Sequence of chain 1.B:
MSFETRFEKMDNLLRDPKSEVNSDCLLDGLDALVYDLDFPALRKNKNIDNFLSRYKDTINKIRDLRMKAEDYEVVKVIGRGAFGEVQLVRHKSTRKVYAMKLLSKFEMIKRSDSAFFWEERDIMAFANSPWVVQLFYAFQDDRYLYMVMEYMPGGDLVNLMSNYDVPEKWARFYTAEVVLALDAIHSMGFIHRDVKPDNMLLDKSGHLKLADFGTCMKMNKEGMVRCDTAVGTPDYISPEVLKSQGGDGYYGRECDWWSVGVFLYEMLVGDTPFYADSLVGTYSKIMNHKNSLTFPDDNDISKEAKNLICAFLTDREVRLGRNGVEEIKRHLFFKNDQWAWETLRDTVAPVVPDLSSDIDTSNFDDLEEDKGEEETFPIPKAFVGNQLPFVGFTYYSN

Binding-site contacts:
Ligand atom N43 contacts residue LYS200 of chain 1.B at 4.1 Å.
Ligand atom O23 contacts residue VAL90 of chain 1.B at 4.2 Å.
Ligand atom C12 contacts residue MET156 of chain 1.B at 3.8 Å (hydrophobic).
Ligand atom N11 contacts residue ALA103 of chain 1.B at 3.5 Å.
Ligand atom C34 contacts residue ASN203 of chain 1.B at 3.9 Å.
Ligand atom N21 contacts residue VAL90 of chain 1.B at 4.2 Å.
Ligand atom C12 contacts residue GLU154 of chain 1.B at 3.6 Å.
Ligand atom C35 contacts residue ASP216 of chain 1.B at 4.2 Å.
Ligand atom C31 contacts residue VAL90 of chain 1.B at 4.1 Å (hydrophobic).
Ligand atom C36 contacts residue ASP216 of chain 1.B at 4.2 Å.
Ligand atom N11 contacts residue MET156 of chain 1.B at 3.0 Å (h-bond).
Ligand atom O23 contacts residue MET153 of chain 1.B at 3.5 Å.
Ligand atom C41 contacts residue ASP216 of chain 1.B at 3.4 Å.
Ligand atom N43 contacts residue ASN203 of chain 1.B at 2.8 Å (h-bond).
Ligand atom C15 contacts residue ILE82 of chain 1.B at 3.8 Å (hydrophobic).
Ligand atom C16 contacts residue PHE368 of chain 1.B at 3.7 Å (hydrophobic).
Ligand atom C22 contacts residue VAL90 of chain 1.B at 4.1 Å (hydrophobic).
Ligand atom C16 contacts residue MET156 of chain 1.B at 3.8 Å (hydrophobic).
Ligand atom C33 contacts residue VAL90 of chain 1.B at 4.2 Å (hydrophobic).
Ligand atom C16 contacts residue LEU205 of chain 1.B at 4.1 Å (hydrophobic).
Ligand atom N11 contacts residue GLU154 of chain 1.B at 3.9 Å.
Ligand atom C16 contacts residue TYR155 of chain 1.B at 3.8 Å (hydrophobic).
Ligand atom C36 contacts residue ASP202 of chain 1.B at 4.0 Å.
Ligand atom C41 contacts residue ASN203 of chain 1.B at 3.9 Å.
Ligand atom N43 contacts residue ASP216 of chain 1.B at 3.0 Å (salt-bridge).
Ligand atom C36 contacts residue ALA215 of chain 1.B at 4.0 Å (hydrophobic).
Ligand atom C32 contacts residue LYS105 of chain 1.B at 4.0 Å.
Ligand atom C13 contacts residue MET153 of chain 1.B at 4.1 Å (hydrophobic).
Ligand atom C14 contacts residue LEU205 of chain 1.B at 3.9 Å (hydrophobic).
Ligand atom C16 contacts residue ALA103 of chain 1.B at 4.0 Å (hydrophobic).
Ligand atom C35 contacts residue ASP202 of chain 1.B at 3.5 Å.
Ligand atom C15 contacts residue LEU205 of chain 1.B at 3.8 Å (hydrophobic).
Ligand atom C34 contacts residue ASP216 of chain 1.B at 3.4 Å.
Ligand atom N11 contacts residue TYR155 of chain 1.B at 3.7 Å.
Ligand atom C32 contacts residue VAL90 of chain 1.B at 3.4 Å (hydrophobic).
Ligand atom C12 contacts residue ALA103 of chain 1.B at 3.7 Å (hydrophobic).
Ligand atom C33 contacts residue LYS105 of chain 1.B at 4.2 Å.
Ligand atom C16 contacts residue ILE82 of chain 1.B at 3.6 Å (hydrophobic).
Ligand atom C35 contacts residue ASN203 of chain 1.B at 3.5 Å.
Ligand atom C15 contacts residue PHE368 of chain 1.B at 3.9 Å (hydrophobic).

The protein below binds the small molecule below.
Small molecule (SMILES): C[C@@H](N)C1CCC(C(=O)Nc2ccncc2)CC1